Binding-site contacts:
Ligand atom O6 contacts residue ALA52 of chain 1.B at 3.5 Å (h-bond).
Ligand atom O5 contacts residue SER51 of chain 1.B at 4.0 Å.
Ligand atom O3 contacts residue THR50 of chain 1.B at 4.2 Å.
Ligand atom C7 contacts residue THR50 of chain 1.B at 3.3 Å.
Ligand atom N2 contacts residue THR50 of chain 1.B at 2.8 Å (h-bond).
Ligand atom C1 contacts residue ALA52 of chain 1.B at 4.3 Å (hydrophobic).
Ligand atom O7 contacts residue THR50 of chain 1.B at 3.3 Å (h-bond).
Ligand atom C8 contacts residue THR50 of chain 1.B at 4.2 Å.
Ligand atom C2 contacts residue THR50 of chain 1.B at 2.0 Å.
Ligand atom C5 contacts residue THR50 of chain 1.B at 3.6 Å.
Ligand atom C6 contacts residue THR50 of chain 1.B at 4.3 Å.
Ligand atom O5 contacts residue ALA52 of chain 1.B at 3.6 Å.
Ligand atom C1 contacts residue THR50 of chain 1.B at 1.4 Å.
Ligand atom O6 contacts residue THR50 of chain 1.B at 3.3 Å (h-bond).
Ligand atom O4 contacts residue THR50 of chain 1.B at 4.1 Å.
Ligand atom C6 contacts residue ALA52 of chain 1.B at 3.6 Å (hydrophobic).
Ligand atom O6 contacts residue SER51 of chain 1.B at 4.3 Å.
Ligand atom C1 contacts residue SER51 of chain 1.B at 4.2 Å.
Ligand atom C3 contacts residue THR50 of chain 1.B at 3.4 Å.
Ligand atom O5 contacts residue THR50 of chain 1.B at 2.4 Å (h-bond).
Ligand atom C4 contacts residue THR50 of chain 1.B at 3.9 Å.
Ligand atom C5 contacts residue ALA52 of chain 1.B at 4.0 Å (hydrophobic).

Sequence of chain 1.B:
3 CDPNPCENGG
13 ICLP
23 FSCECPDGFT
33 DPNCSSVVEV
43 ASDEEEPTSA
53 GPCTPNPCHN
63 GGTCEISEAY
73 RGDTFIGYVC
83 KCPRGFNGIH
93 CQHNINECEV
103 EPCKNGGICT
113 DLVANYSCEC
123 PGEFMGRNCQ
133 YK

The small molecule below binds the protein below.
Small molecule (SMILES): CC(=O)N[C@@H]1[C@@H](O)[C@@H](O)[C@@H](CO)O[C@H]1O